Sequence of chain 1.A:
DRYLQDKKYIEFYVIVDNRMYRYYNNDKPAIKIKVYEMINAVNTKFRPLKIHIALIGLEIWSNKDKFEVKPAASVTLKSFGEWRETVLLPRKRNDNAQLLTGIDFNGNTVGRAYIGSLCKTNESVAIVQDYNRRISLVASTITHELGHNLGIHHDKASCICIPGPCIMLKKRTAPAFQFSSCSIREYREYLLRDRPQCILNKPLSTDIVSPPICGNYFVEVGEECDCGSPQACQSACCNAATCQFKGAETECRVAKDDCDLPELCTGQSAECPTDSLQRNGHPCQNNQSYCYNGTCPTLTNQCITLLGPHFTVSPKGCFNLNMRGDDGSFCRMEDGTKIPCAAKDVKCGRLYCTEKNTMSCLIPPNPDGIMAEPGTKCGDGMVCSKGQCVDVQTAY

Binding-site contacts:
Ligand atom O2 contacts residue ASN294 of chain 1.A at 3.4 Å (h-bond).
Ligand atom C2 contacts residue ASN294 of chain 1.A at 3.7 Å.
Ligand atom C2 contacts residue TYR293 of chain 1.A at 3.7 Å (hydrophobic).
Ligand atom C1 contacts residue ASN294 of chain 1.A at 1.5 Å.
Ligand atom C3 contacts residue TYR293 of chain 1.A at 3.8 Å (hydrophobic).
Ligand atom C1 contacts residue TYR293 of chain 1.A at 3.6 Å (hydrophobic).
Ligand atom C7 contacts residue TYR293 of chain 1.A at 3.9 Å (hydrophobic).
Ligand atom C4 contacts residue ASN294 of chain 1.A at 4.4 Å.
Ligand atom N2 contacts residue TYR293 of chain 1.A at 3.2 Å (h-bond).
Ligand atom N2 contacts residue ASN294 of chain 1.A at 2.9 Å (h-bond).
Ligand atom C5 contacts residue ASN294 of chain 1.A at 3.8 Å.
Ligand atom C8 contacts residue TYR293 of chain 1.A at 3.6 Å (hydrophobic).
Ligand atom O6 contacts residue ASN294 of chain 1.A at 4.3 Å.
Ligand atom C2 contacts residue ASN294 of chain 1.A at 2.5 Å.
Ligand atom O3 contacts residue ASN294 of chain 1.A at 3.6 Å (h-bond).
Ligand atom C3 contacts residue ASN294 of chain 1.A at 4.2 Å.
Ligand atom C8 contacts residue PRO375 of chain 1.A at 4.1 Å (hydrophobic).
Ligand atom O5 contacts residue ASN294 of chain 1.A at 2.4 Å (h-bond).
Ligand atom C3 contacts residue ASN294 of chain 1.A at 3.9 Å.
Ligand atom C7 contacts residue ASN294 of chain 1.A at 4.1 Å.

A protein and the small-molecule ligand that binds it are described below.
Small molecule (SMILES): CC(=O)N[C@H]1[C@H](O[C@H]2[C@H](O)[C@@H](NC(C)=O)CO[C@@H]2CO[C@H]2O[C@@H](C)[C@@H](O)[C@@H](O)[C@@H]2O)O[C@H](CO)[C@@H](O)[C@@H]1O